Sequence of chain 1.A:
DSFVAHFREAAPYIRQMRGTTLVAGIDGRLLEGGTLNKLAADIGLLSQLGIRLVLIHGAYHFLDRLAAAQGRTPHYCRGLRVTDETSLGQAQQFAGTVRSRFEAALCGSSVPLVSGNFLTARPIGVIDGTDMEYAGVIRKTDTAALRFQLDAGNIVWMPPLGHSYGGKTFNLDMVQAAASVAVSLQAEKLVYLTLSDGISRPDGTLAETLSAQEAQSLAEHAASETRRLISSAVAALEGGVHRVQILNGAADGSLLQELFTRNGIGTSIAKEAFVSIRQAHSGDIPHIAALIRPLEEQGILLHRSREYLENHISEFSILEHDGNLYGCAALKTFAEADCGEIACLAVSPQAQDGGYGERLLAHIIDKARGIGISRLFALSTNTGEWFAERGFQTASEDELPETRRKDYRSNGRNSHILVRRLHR

A protein and the small-molecule ligand that binds it are described below.
Small molecule (SMILES): CC(=O)N[C@@H](CCC(=O)O)C(=O)O

Binding-site contacts:
Ligand atom C contacts residue CYS376 of chain 1.A at 3.5 Å (hydrophobic).
Ligand atom CD contacts residue LEU411 of chain 1.A at 3.8 Å (hydrophobic).
Ligand atom C8 contacts residue COA1 of chain 1.B at 3.5 Å.
Ligand atom CB contacts residue ARG445 of chain 1.A at 3.7 Å.
Ligand atom N2 contacts residue LEU411 of chain 1.A at 3.2 Å (h-bond).
Ligand atom OE1 contacts residue LEU334 of chain 1.A at 3.9 Å.
Ligand atom C8 contacts residue PHE419 of chain 1.A at 4.0 Å (hydrophobic).
Ligand atom C8 contacts residue LEU411 of chain 1.A at 3.6 Å (hydrophobic).
Ligand atom CG contacts residue ILE332 of chain 1.A at 3.9 Å (hydrophobic).
Ligand atom CG contacts residue LEU411 of chain 1.A at 3.2 Å (hydrophobic).
Ligand atom O7 contacts residue LEU377 of chain 1.A at 3.0 Å (h-bond).
Ligand atom C contacts residue ARG336 of chain 1.A at 3.7 Å.
Ligand atom CB contacts residue LEU411 of chain 1.A at 3.8 Å (hydrophobic).
Ligand atom O7 contacts residue ALA375 of chain 1.A at 3.8 Å.
Ligand atom CG contacts residue ARG445 of chain 1.A at 3.0 Å.
Ligand atom C7 contacts residue LEU411 of chain 1.A at 3.8 Å (hydrophobic).
Ligand atom OE1 contacts residue ARG436 of chain 1.A at 3.6 Å.
Ligand atom OE1 contacts residue SER447 of chain 1.A at 3.4 Å (h-bond).
Ligand atom CB contacts residue LEU334 of chain 1.A at 3.9 Å (hydrophobic).
Ligand atom O7 contacts residue CYS376 of chain 1.A at 2.9 Å (h-bond).
Ligand atom C7 contacts residue CYS376 of chain 1.A at 3.6 Å (hydrophobic).
Ligand atom O contacts residue ALA375 of chain 1.A at 3.3 Å.
Ligand atom CG contacts residue SER412 of chain 1.A at 4.0 Å.
Ligand atom C contacts residue LEU334 of chain 1.A at 4.0 Å (hydrophobic).
Ligand atom O7 contacts residue COA1 of chain 1.B at 3.6 Å (h-bond).
Ligand atom OE1 contacts residue ARG445 of chain 1.A at 3.3 Å (salt-bridge).
Ligand atom OXT contacts residue ARG336 of chain 1.A at 2.8 Å (salt-bridge).
Ligand atom N2 contacts residue COA1 of chain 1.B at 3.5 Å (h-bond).
Ligand atom OE2 contacts residue ARG445 of chain 1.A at 2.4 Å (salt-bridge).
Ligand atom O contacts residue ARG336 of chain 1.A at 3.4 Å (salt-bridge).
Ligand atom O contacts residue CYS376 of chain 1.A at 2.5 Å (h-bond).
Ligand atom CD contacts residue ARG445 of chain 1.A at 2.5 Å.
Ligand atom OE1 contacts residue LEU411 of chain 1.A at 3.8 Å.
Ligand atom C7 contacts residue COA1 of chain 1.B at 3.2 Å.
Ligand atom OE2 contacts residue SER447 of chain 1.A at 2.1 Å (h-bond).
Ligand atom C8 contacts residue ILE374 of chain 1.A at 3.6 Å (hydrophobic).
Ligand atom OXT contacts residue LEU334 of chain 1.A at 2.9 Å (h-bond).
Ligand atom OXT contacts residue LEU333 of chain 1.A at 3.8 Å.
Ligand atom CD contacts residue SER447 of chain 1.A at 3.1 Å.
Ligand atom CA contacts residue LEU333 of chain 1.A at 4.0 Å (hydrophobic).